Binding-site contacts:
Ligand atom N2' contacts residue GLU673 of chain 1.A at 3.2 Å (salt-bridge).
Ligand atom C9 contacts residue HIS342 of chain 1.A at 3.6 Å.
Ligand atom O3' contacts residue SER675 of chain 1.A at 3.1 Å (h-bond).
Ligand atom C8 contacts residue HIS342 of chain 1.A at 3.4 Å.
Ligand atom O4' contacts residue SER675 of chain 1.A at 3.6 Å.
Ligand atom O3' contacts residue ALA674 of chain 1.A at 3.3 Å (h-bond).
Ligand atom C1 contacts residue ASN285 of chain 1.A at 3.8 Å.
Ligand atom O6' contacts residue VAL456 of chain 1.A at 3.7 Å.
Ligand atom C11 contacts residue ASN285 of chain 1.A at 3.6 Å.
Ligand atom C4' contacts residue GLY676 of chain 1.A at 3.8 Å.
Ligand atom N5 contacts residue LEU137 of chain 1.A at 3.5 Å.
Ligand atom O5' contacts residue LEU137 of chain 1.A at 3.8 Å.
Ligand atom C10 contacts residue GLU89 of chain 1.A at 3.5 Å.
Ligand atom O5' contacts residue HIS378 of chain 1.A at 3.7 Å.
Ligand atom C4 contacts residue LEU137 of chain 1.A at 3.9 Å (hydrophobic).
Ligand atom O6' contacts residue ASN485 of chain 1.A at 2.8 Å (h-bond).
Ligand atom O4' contacts residue GLY676 of chain 1.A at 2.9 Å (h-bond).
Ligand atom C6' contacts residue HIS378 of chain 1.A at 3.5 Å.
Ligand atom C7 contacts residue ASN285 of chain 1.A at 3.6 Å.
Ligand atom O6' contacts residue HIS378 of chain 1.A at 2.7 Å (h-bond).
Ligand atom N2' contacts residue ASN285 of chain 1.A at 2.7 Å (h-bond).
Ligand atom C1 contacts residue HIS378 of chain 1.A at 3.8 Å.
Ligand atom N3 contacts residue ASN285 of chain 1.A at 3.7 Å.
Ligand atom C5' contacts residue LEU137 of chain 1.A at 3.8 Å (hydrophobic).
Ligand atom O4' contacts residue ASN485 of chain 1.A at 3.5 Å (h-bond).
Ligand atom N3 contacts residue HIS378 of chain 1.A at 3.8 Å.
Ligand atom N2 contacts residue THR379 of chain 1.A at 3.9 Å.
Ligand atom C10 contacts residue ASN283 of chain 1.A at 3.3 Å.
Ligand atom N2 contacts residue HIS378 of chain 1.A at 2.9 Å (h-bond).
Ligand atom O3' contacts residue GLU673 of chain 1.A at 2.7 Å (salt-bridge).
Ligand atom N2' contacts residue TYR574 of chain 1.A at 3.1 Å (h-bond).
Ligand atom C7 contacts residue HIS342 of chain 1.A at 3.8 Å.
Ligand atom C9 contacts residue ASN283 of chain 1.A at 3.4 Å.
Ligand atom C3' contacts residue GLU673 of chain 1.A at 3.4 Å.
Ligand atom C6' contacts residue ASN485 of chain 1.A at 3.3 Å.
Ligand atom C6 contacts residue ASN285 of chain 1.A at 3.5 Å.
Ligand atom N2 contacts residue ASN285 of chain 1.A at 3.4 Å (h-bond).
Ligand atom C2' contacts residue HIS378 of chain 1.A at 3.6 Å.
Ligand atom C2' contacts residue GLU673 of chain 1.A at 3.9 Å.
Ligand atom O3' contacts residue GLY676 of chain 1.A at 3.1 Å (h-bond).

A protein and the small-molecule ligand that binds it are described below.
Small molecule (SMILES): N[C@@H]1[C@@H](O)[C@H](O)[C@@H](CO)O[C@H]1c1nnc(-c2ccccc2)[nH]1

Sequence of chain 1.A:
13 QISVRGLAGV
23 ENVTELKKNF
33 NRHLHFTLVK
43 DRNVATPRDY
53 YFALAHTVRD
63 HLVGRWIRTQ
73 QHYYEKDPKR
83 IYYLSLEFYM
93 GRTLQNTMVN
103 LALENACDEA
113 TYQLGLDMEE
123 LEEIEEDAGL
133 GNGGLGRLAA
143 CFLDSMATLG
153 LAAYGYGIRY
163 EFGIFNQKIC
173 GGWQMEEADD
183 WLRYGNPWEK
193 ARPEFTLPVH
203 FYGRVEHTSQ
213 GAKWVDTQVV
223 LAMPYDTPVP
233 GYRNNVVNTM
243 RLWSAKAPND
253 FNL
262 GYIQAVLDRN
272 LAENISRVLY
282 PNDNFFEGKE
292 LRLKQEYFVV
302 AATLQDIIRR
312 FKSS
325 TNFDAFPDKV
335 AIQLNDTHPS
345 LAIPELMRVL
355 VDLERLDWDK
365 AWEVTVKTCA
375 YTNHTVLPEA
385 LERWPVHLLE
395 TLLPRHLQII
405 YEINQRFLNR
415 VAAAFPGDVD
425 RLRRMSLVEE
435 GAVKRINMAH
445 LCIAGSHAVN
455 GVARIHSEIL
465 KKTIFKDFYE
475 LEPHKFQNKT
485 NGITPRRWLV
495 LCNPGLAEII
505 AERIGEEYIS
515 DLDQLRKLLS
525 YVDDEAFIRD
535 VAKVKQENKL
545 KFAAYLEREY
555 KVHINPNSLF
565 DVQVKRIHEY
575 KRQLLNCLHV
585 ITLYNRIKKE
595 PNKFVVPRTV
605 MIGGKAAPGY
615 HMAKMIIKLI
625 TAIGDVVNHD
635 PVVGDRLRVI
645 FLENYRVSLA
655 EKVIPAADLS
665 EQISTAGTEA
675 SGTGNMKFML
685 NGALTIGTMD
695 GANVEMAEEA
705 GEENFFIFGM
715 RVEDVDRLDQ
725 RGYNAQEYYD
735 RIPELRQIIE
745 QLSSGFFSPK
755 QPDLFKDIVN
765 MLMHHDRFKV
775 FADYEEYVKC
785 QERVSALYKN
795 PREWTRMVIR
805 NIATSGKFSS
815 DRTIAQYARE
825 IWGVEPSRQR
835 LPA